Binding-site contacts:
Ligand atom C13 contacts residue GLU76 of chain 1.A at 3.5 Å.
Ligand atom C31 contacts residue THR111 of chain 1.A at 3.7 Å.
Ligand atom C5 contacts residue PHE174 of chain 1.A at 3.6 Å (hydrophobic).
Ligand atom C38 contacts residue SER37 of chain 1.A at 3.2 Å.
Ligand atom C20 contacts residue THR111 of chain 1.A at 3.2 Å.
Ligand atom C32 contacts residue THR111 of chain 1.A at 3.6 Å.
Ligand atom C34 contacts residue PHE174 of chain 1.A at 3.3 Å (hydrophobic).
Ligand atom O16 contacts residue LEU172 of chain 1.A at 3.3 Å.
Ligand atom C29 contacts residue LEU80 of chain 1.A at 3.6 Å (hydrophobic).
Ligand atom C12 contacts residue ILE89 of chain 1.A at 3.8 Å (hydrophobic).
Ligand atom N14 contacts residue GLU76 of chain 1.A at 3.0 Å (salt-bridge).
Ligand atom C9 contacts residue PHE174 of chain 1.A at 3.8 Å (hydrophobic).
Ligand atom C17 contacts residue ASP173 of chain 1.A at 3.7 Å.
Ligand atom C37 contacts residue SER37 of chain 1.A at 3.4 Å.
Ligand atom C33 contacts residue PHE174 of chain 1.A at 3.2 Å (hydrophobic).
Ligand atom C24 contacts residue LEU79 of chain 1.A at 3.7 Å (hydrophobic).
Ligand atom C15 contacts residue ASP173 of chain 1.A at 3.4 Å.
Ligand atom C13 contacts residue LYS58 of chain 1.A at 3.7 Å.
Ligand atom N6 contacts residue ALA56 of chain 1.A at 3.4 Å.
Ligand atom N23 contacts residue LEU79 of chain 1.A at 3.8 Å.
Ligand atom C27 contacts residue MET83 of chain 1.A at 3.8 Å (hydrophobic).
Ligand atom O26 contacts residue HIS153 of chain 1.A at 3.4 Å.
Ligand atom C27 contacts residue VAL88 of chain 1.A at 3.6 Å (hydrophobic).
Ligand atom C30 contacts residue THR111 of chain 1.A at 3.6 Å.
Ligand atom O26 contacts residue ILE146 of chain 1.A at 3.7 Å.
Ligand atom C35 contacts residue PHE174 of chain 1.A at 3.6 Å (hydrophobic).
Ligand atom O16 contacts residue ILE89 of chain 1.A at 3.6 Å.
Ligand atom C32 contacts residue ALA56 of chain 1.A at 3.7 Å (hydrophobic).
Ligand atom O16 contacts residue ASP173 of chain 1.A at 3.0 Å (salt-bridge).
Ligand atom C29 contacts residue GLU76 of chain 1.A at 3.3 Å.
Ligand atom C22 contacts residue ASP173 of chain 1.A at 3.5 Å.
Ligand atom C30 contacts residue LYS58 of chain 1.A at 3.8 Å.
Ligand atom C41 contacts residue VAL35 of chain 1.A at 3.7 Å (hydrophobic).
Ligand atom N20 contacts residue LEU79 of chain 1.A at 3.3 Å.
Ligand atom O39 contacts residue PHE174 of chain 1.A at 3.8 Å.
Ligand atom C20 contacts residue MET114 of chain 1.A at 3.8 Å (hydrophobic).
Ligand atom O39 contacts residue VAL43 of chain 1.A at 3.6 Å.
Ligand atom N6 contacts residue MET114 of chain 1.A at 3.4 Å.
Ligand atom C18 contacts residue GLU76 of chain 1.A at 3.5 Å.
Ligand atom C29 contacts residue LYS58 of chain 1.A at 3.6 Å.

This small molecule binds to this protein.
Small molecule (SMILES): Cc1ccc(NC(=O)c2ccnc(N3CCOCC3)c2)cc1-n1cnc2ccc(N3CCN(C)CC3)cc2c1=O

Sequence of chain 1.A:
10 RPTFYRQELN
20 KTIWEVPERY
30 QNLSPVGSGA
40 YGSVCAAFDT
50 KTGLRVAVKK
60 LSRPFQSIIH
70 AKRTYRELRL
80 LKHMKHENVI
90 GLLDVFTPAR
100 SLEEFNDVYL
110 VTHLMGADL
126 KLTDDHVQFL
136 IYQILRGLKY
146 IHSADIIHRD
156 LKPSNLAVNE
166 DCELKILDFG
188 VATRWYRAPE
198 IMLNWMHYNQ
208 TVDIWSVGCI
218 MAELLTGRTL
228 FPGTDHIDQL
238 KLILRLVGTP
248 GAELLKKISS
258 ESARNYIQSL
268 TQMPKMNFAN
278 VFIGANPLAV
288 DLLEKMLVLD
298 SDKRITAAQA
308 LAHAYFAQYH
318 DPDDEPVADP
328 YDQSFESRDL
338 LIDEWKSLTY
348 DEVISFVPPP